Binding-site contacts:
Ligand atom C1 contacts residue ASN618 of chain 1.D at 1.5 Å.
Ligand atom O6 contacts residue VAL589 of chain 1.D at 3.4 Å.
Ligand atom O5 contacts residue ASN618 of chain 1.D at 2.4 Å (h-bond).
Ligand atom C2 contacts residue ASN618 of chain 1.D at 2.4 Å.
Ligand atom C7 contacts residue LYS586 of chain 1.D at 3.2 Å.
Ligand atom O7 contacts residue THR562 of chain 1.D at 4.4 Å.
Ligand atom C8 contacts residue LYS586 of chain 1.D at 3.0 Å.
Ligand atom C7 contacts residue ASN618 of chain 1.D at 3.8 Å.
Ligand atom C3 contacts residue ASN618 of chain 1.D at 3.8 Å.
Ligand atom C5 contacts residue ASN618 of chain 1.D at 3.7 Å.
Ligand atom O5 contacts residue VAL589 of chain 1.D at 3.8 Å.
Ligand atom N2 contacts residue ASN618 of chain 1.D at 2.9 Å (h-bond).
Ligand atom O7 contacts residue SER587 of chain 1.D at 3.7 Å.
Ligand atom C7 contacts residue SER587 of chain 1.D at 4.0 Å.
Ligand atom C8 contacts residue SER587 of chain 1.D at 4.5 Å.
Ligand atom O7 contacts residue ASN618 of chain 1.D at 4.3 Å.
Ligand atom N2 contacts residue SER587 of chain 1.D at 4.5 Å.
Ligand atom C4 contacts residue ASN618 of chain 1.D at 4.2 Å.
Ligand atom O7 contacts residue LYS586 of chain 1.D at 3.8 Å.
Ligand atom C1 contacts residue SER587 of chain 1.D at 4.5 Å.
Ligand atom N2 contacts residue LYS586 of chain 1.D at 3.5 Å (salt-bridge).
Ligand atom C2 contacts residue LYS586 of chain 1.D at 4.4 Å.

A protein and the small-molecule ligand that binds it are described below.
Small molecule (SMILES): CC(=O)N[C@@H]1[C@@H](O)[C@H](O)[C@@H](CO)O[C@H]1O

Sequence of chain 1.D:
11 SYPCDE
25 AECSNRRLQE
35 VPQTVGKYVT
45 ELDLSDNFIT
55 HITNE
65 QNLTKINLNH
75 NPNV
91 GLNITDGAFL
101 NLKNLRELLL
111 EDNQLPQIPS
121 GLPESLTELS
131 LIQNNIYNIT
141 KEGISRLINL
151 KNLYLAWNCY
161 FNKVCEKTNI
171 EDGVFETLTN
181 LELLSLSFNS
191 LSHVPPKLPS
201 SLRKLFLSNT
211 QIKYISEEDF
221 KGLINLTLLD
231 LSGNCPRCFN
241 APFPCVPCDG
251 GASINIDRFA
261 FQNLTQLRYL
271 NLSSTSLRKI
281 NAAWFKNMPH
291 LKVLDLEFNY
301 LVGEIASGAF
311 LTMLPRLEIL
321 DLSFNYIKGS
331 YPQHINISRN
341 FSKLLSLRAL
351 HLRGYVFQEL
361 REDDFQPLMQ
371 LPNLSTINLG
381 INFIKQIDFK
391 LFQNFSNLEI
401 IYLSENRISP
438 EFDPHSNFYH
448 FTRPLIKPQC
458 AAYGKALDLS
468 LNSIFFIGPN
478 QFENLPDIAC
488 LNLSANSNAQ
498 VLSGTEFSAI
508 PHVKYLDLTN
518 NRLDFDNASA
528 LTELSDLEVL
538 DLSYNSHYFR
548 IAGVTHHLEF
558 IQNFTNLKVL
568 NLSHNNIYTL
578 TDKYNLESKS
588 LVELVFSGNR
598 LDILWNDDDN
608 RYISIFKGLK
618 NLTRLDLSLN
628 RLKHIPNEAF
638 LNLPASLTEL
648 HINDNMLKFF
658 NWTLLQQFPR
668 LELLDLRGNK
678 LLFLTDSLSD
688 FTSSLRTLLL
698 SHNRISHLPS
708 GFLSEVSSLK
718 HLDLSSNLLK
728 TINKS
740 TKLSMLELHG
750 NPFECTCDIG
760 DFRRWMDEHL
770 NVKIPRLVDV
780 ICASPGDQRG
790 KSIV